Binding-site contacts:
Ligand atom O2 contacts residue ASP86 of chain 1.A at 2.6 Å (salt-bridge).
Ligand atom O4 contacts residue ARG87 of chain 1.A at 2.6 Å (salt-bridge).
Ligand atom O6 contacts residue TYR176 of chain 1.A at 2.9 Å (h-bond).
Ligand atom O3 contacts residue ASP86 of chain 1.A at 2.5 Å (salt-bridge).
Ligand atom O1 contacts residue ASP35 of chain 1.A at 2.6 Å (salt-bridge).
Ligand atom O2 contacts residue ALA84 of chain 1.A at 3.4 Å.
Ligand atom O3 contacts residue TYR176 of chain 1.A at 4.0 Å.
Ligand atom C3 contacts residue ASP86 of chain 1.A at 3.5 Å.
Ligand atom O2 contacts residue LYS36 of chain 1.A at 2.8 Å (salt-bridge).
Ligand atom C6 contacts residue PRO175 of chain 1.A at 3.7 Å (hydrophobic).
Ligand atom C4 contacts residue TRP371 of chain 1.A at 3.5 Å (hydrophobic).
Ligand atom O4 contacts residue TRP371 of chain 1.A at 3.6 Å.
Ligand atom C1 contacts residue ASP35 of chain 1.A at 3.5 Å.
Ligand atom O3 contacts residue ARG87 of chain 1.A at 3.0 Å (salt-bridge).
Ligand atom O1 contacts residue ASN33 of chain 1.A at 3.7 Å.
Ligand atom O6 contacts residue GLU174 of chain 1.A at 2.9 Å.
Ligand atom C2 contacts residue GLU132 of chain 1.A at 3.3 Å.
Ligand atom C2 contacts residue ASP86 of chain 1.A at 3.4 Å.
Ligand atom C4 contacts residue ARG87 of chain 1.A at 3.8 Å.
Ligand atom C4 contacts residue TYR176 of chain 1.A at 4.0 Å (hydrophobic).
Ligand atom O3 contacts residue ALA84 of chain 1.A at 3.3 Å.
Ligand atom O1 contacts residue LYS36 of chain 1.A at 3.6 Å (salt-bridge).
Ligand atom O2 contacts residue TRP83 of chain 1.A at 3.3 Å (h-bond).
Ligand atom C2 contacts residue TRP261 of chain 1.A at 3.9 Å (hydrophobic).
Ligand atom O5 contacts residue TYR176 of chain 1.A at 3.2 Å.
Ligand atom C6 contacts residue TRP371 of chain 1.A at 3.4 Å (hydrophobic).
Ligand atom O3 contacts residue TRP371 of chain 1.A at 3.8 Å.
Ligand atom C1 contacts residue TYR176 of chain 1.A at 3.4 Å (hydrophobic).
Ligand atom O3 contacts residue TRP83 of chain 1.A at 3.5 Å (h-bond).
Ligand atom C6 contacts residue TYR176 of chain 1.A at 3.9 Å (hydrophobic).
Ligand atom C1 contacts residue LYS36 of chain 1.A at 3.7 Å.
Ligand atom C6 contacts residue GLU174 of chain 1.A at 3.3 Å.
Ligand atom C3 contacts residue TRP371 of chain 1.A at 4.0 Å (hydrophobic).
Ligand atom C3 contacts residue TRP83 of chain 1.A at 3.8 Å (hydrophobic).
Ligand atom C1 contacts residue TRP261 of chain 1.A at 3.7 Å (hydrophobic).
Ligand atom O3 contacts residue GLU132 of chain 1.A at 3.7 Å.
Ligand atom C2 contacts residue LYS36 of chain 1.A at 3.7 Å.
Ligand atom C5 contacts residue GLU174 of chain 1.A at 3.9 Å.
Ligand atom O2 contacts residue GLU132 of chain 1.A at 2.8 Å (salt-bridge).
Ligand atom O6 contacts residue PRO175 of chain 1.A at 3.2 Å.

A small-molecule ligand and the protein it binds are described below.
Small molecule (SMILES): OC[C@H]1O[C@H](O[C@H]2[C@H](O)[C@@H](O)[C@@H](O)O[C@@H]2CO)[C@H](O)[C@@H](O)[C@@H]1O

Sequence of chain 1.A:
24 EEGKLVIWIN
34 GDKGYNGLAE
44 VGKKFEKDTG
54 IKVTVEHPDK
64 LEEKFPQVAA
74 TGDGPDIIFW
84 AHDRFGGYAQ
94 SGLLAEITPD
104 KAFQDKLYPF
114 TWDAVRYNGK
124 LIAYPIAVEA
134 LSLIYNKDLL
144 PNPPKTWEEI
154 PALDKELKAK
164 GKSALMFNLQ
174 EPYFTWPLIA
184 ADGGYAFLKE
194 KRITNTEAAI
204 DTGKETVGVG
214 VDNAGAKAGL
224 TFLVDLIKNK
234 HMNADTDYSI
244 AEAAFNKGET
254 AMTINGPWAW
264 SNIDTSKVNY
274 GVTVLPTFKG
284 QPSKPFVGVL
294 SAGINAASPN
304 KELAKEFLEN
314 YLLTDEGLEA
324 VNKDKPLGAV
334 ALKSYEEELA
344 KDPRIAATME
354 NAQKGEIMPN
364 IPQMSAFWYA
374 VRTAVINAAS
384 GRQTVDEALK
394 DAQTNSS